Binding-site contacts:
Ligand atom C8 contacts residue GLY390 of chain 1.G at 4.1 Å.
Ligand atom C8 contacts residue SER389 of chain 1.G at 3.8 Å.
Ligand atom O5 contacts residue ASN393 of chain 1.G at 2.5 Å (h-bond).
Ligand atom O7 contacts residue GLY390 of chain 1.G at 4.2 Å.
Ligand atom C4 contacts residue ASN393 of chain 1.G at 4.4 Å.
Ligand atom C2 contacts residue ASN393 of chain 1.G at 2.5 Å.
Ligand atom C1 contacts residue ASN393 of chain 1.G at 1.5 Å.
Ligand atom C7 contacts residue ASN393 of chain 1.G at 3.3 Å.
Ligand atom O7 contacts residue ASN393 of chain 1.G at 3.4 Å (h-bond).
Ligand atom C8 contacts residue ASN393 of chain 1.G at 4.0 Å.
Ligand atom C3 contacts residue ASN393 of chain 1.G at 3.9 Å.
Ligand atom C5 contacts residue ASN393 of chain 1.G at 3.8 Å.
Ligand atom N2 contacts residue ASN393 of chain 1.G at 2.9 Å (h-bond).

Sequence of chain 1.G:
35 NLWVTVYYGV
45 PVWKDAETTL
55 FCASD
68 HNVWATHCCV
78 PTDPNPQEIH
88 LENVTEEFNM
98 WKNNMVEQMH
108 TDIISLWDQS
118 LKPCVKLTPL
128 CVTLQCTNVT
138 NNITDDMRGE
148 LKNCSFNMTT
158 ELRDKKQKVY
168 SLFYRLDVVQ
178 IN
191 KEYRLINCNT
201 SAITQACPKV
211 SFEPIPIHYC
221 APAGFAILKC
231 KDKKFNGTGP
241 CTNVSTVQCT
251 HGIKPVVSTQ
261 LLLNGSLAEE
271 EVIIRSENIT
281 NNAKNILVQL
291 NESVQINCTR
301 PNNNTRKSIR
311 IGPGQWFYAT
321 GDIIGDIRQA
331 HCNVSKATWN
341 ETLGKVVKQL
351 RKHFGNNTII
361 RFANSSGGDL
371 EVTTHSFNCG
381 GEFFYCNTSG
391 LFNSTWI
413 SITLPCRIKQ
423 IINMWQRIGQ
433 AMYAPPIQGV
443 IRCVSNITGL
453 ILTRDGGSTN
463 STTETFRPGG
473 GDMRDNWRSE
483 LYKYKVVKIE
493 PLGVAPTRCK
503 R

This protein binds this small molecule.
Small molecule (SMILES): CC(=O)N[C@@H]1[C@@H](O)[C@H](O)[C@@H](CO)O[C@H]1O